A protein and the small-molecule ligand that binds it are described below.
Small molecule (SMILES): CC(=O)N[C@@H]1[C@@H](O)[C@H](O)[C@@H](CO)O[C@H]1O

Binding-site contacts:
Ligand atom C5 contacts residue NAG1 of chain 1.J at 4.0 Å.
Ligand atom O4 contacts residue NAG1 of chain 1.J at 1.7 Å.
Ligand atom N2 contacts residue ASN143 of chain 1.B at 3.6 Å.
Ligand atom O3 contacts residue NAG1 of chain 1.J at 2.2 Å (h-bond).
Ligand atom O5 contacts residue THR145 of chain 1.B at 4.4 Å.
Ligand atom O7 contacts residue ASN143 of chain 1.B at 3.7 Å.
Ligand atom C3 contacts residue ASN143 of chain 1.B at 4.0 Å.
Ligand atom C7 contacts residue ASN143 of chain 1.B at 4.0 Å.
Ligand atom C3 contacts residue NAG1 of chain 1.J at 3.1 Å.
Ligand atom C4 contacts residue ASN143 of chain 1.B at 4.2 Å.
Ligand atom O5 contacts residue ASN143 of chain 1.B at 1.9 Å (h-bond).
Ligand atom C2 contacts residue NAG1 of chain 1.J at 4.5 Å.
Ligand atom C1 contacts residue ASN143 of chain 1.B at 1.5 Å.
Ligand atom O6 contacts residue NAG1 of chain 1.J at 4.4 Å.
Ligand atom C4 contacts residue NAG1 of chain 1.J at 2.8 Å.
Ligand atom C5 contacts residue ASN143 of chain 1.B at 3.3 Å.
Ligand atom C5 contacts residue THR145 of chain 1.B at 4.2 Å.
Ligand atom C2 contacts residue ASN143 of chain 1.B at 2.9 Å.
Ligand atom C6 contacts residue ASN143 of chain 1.B at 4.2 Å.
Ligand atom C6 contacts residue THR145 of chain 1.B at 4.1 Å.

Sequence of chain 1.B:
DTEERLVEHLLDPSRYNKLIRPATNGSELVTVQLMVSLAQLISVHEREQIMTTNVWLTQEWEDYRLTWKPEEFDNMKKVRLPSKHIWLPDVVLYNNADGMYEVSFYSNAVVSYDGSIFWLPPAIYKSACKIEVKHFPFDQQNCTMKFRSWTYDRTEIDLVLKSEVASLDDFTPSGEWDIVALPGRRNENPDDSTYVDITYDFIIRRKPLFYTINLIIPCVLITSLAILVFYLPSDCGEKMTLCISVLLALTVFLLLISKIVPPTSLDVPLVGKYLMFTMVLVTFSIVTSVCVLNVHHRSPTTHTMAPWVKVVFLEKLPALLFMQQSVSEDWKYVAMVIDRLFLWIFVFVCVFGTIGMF